Sequence of chain 1.A:
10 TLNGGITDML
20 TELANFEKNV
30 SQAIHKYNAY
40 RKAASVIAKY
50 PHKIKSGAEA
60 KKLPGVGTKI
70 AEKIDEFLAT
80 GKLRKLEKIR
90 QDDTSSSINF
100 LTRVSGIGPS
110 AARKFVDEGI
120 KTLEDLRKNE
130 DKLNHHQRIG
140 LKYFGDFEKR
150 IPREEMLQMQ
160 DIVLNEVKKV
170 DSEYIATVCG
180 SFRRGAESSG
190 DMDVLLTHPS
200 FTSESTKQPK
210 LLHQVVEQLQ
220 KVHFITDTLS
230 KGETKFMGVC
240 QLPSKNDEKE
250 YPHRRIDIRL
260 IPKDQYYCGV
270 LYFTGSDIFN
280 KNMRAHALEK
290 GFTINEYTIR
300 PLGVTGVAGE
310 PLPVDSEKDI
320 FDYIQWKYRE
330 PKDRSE

The small molecule below binds the protein below.
Small molecule (SMILES): Cc1cn([C@H]2C[C@H](O[P](=O)(O)OC[C@H]3O[C@@H](n4ccc(N)nc4=O)C[C@@H]3O[P](=O)(O)OC[C@H]3O[C@@H](n4cnc5c(=O)nc(N)[nH]c54)C[C@@H]3O[P](=O)(O)OC[C@H]3O[C@@H](n4cnc5c(=O)nc(N)[nH]c54)C[C@@H]3O)[C@@H](CO[P](=O)(O)O[C@H]3C[C@H](n4cnc5c(=O)nc(N)[nH]c54)O[C@@H]3COP(=O)(O)O)O2)c(=O)[nH]c1=O

Binding-site contacts:
Ligand atom C3' contacts residue LYS68 of chain 1.A at 3.9 Å.
Ligand atom OP2 contacts residue THR67 of chain 1.A at 3.8 Å.
Ligand atom OP1 contacts residue ILE69 of chain 1.A at 3.0 Å (h-bond).
Ligand atom P contacts residue LYS68 of chain 1.A at 3.7 Å.
Ligand atom C1' contacts residue ALA38 of chain 1.A at 3.9 Å (hydrophobic).
Ligand atom P contacts residue NA1 of chain 1.H at 3.6 Å.
Ligand atom OP2 contacts residue VAL65 of chain 1.A at 3.8 Å.
Ligand atom P contacts residue LYS35 of chain 1.A at 3.6 Å.
Ligand atom O3' contacts residue GLY64 of chain 1.A at 3.6 Å.
Ligand atom C5' contacts residue GLY64 of chain 1.A at 3.2 Å.
Ligand atom C3' contacts residue GLY66 of chain 1.A at 3.8 Å.
Ligand atom O3' contacts residue LYS68 of chain 1.A at 3.9 Å.
Ligand atom C5' contacts residue TYR39 of chain 1.A at 3.4 Å (hydrophobic).
Ligand atom OP1 contacts residue LYS68 of chain 1.A at 3.0 Å (salt-bridge).
Ligand atom O5' contacts residue GLY66 of chain 1.A at 3.6 Å.
Ligand atom O3' contacts residue ILE69 of chain 1.A at 3.7 Å.
Ligand atom P contacts residue LYS68 of chain 1.A at 3.8 Å.
Ligand atom OP1 contacts residue LYS68 of chain 1.A at 3.5 Å (salt-bridge).
Ligand atom P contacts residue GLY64 of chain 1.A at 3.9 Å.
Ligand atom C4' contacts residue GLY64 of chain 1.A at 3.2 Å.
Ligand atom N3 contacts residue ALA38 of chain 1.A at 3.5 Å.
Ligand atom OP1 contacts residue GLY66 of chain 1.A at 2.9 Å (h-bond).
Ligand atom P contacts residue GLY66 of chain 1.A at 3.8 Å.
Ligand atom OP2 contacts residue GLY66 of chain 1.A at 3.6 Å.
Ligand atom C3' contacts residue GLY64 of chain 1.A at 4.0 Å.
Ligand atom OP3 contacts residue LYS35 of chain 1.A at 2.7 Å (salt-bridge).
Ligand atom OP1 contacts residue PRO63 of chain 1.A at 3.8 Å.
Ligand atom OP2 contacts residue LYS35 of chain 1.A at 3.6 Å.
Ligand atom OP2 contacts residue NA1 of chain 1.H at 3.8 Å.
Ligand atom OP2 contacts residue LYS68 of chain 1.A at 3.1 Å.
Ligand atom OP1 contacts residue LEU62 of chain 1.A at 3.7 Å.
Ligand atom N7 contacts residue LYS35 of chain 1.A at 4.0 Å.
Ligand atom O4' contacts residue ALA38 of chain 1.A at 3.4 Å.
Ligand atom C5' contacts residue GLY66 of chain 1.A at 3.6 Å.
Ligand atom OP1 contacts residue VAL65 of chain 1.A at 3.5 Å (h-bond).
Ligand atom OP2 contacts residue LYS68 of chain 1.A at 3.5 Å (salt-bridge).
Ligand atom O5' contacts residue LYS35 of chain 1.A at 3.9 Å.
Ligand atom OP1 contacts residue GLY64 of chain 1.A at 2.9 Å (h-bond).
Ligand atom OP1 contacts residue THR67 of chain 1.A at 3.6 Å (h-bond).
Ligand atom OP1 contacts residue NA1 of chain 1.H at 2.5 Å (h-bond).